Sequence of chain 1.L:
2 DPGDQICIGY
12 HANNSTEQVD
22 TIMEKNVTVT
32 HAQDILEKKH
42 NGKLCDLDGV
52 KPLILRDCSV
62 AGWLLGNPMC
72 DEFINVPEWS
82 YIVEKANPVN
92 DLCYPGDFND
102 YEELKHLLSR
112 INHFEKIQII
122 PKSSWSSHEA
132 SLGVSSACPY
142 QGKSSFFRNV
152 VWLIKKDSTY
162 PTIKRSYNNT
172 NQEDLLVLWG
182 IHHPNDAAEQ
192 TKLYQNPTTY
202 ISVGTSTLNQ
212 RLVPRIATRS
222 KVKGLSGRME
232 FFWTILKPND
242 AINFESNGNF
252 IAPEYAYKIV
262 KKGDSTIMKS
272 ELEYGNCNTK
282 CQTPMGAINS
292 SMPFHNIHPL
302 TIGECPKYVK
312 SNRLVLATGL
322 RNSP

Binding-site contacts:
Ligand atom C3 contacts residue ASN240 of chain 1.L at 4.0 Å.
Ligand atom O7 contacts residue ASN169 of chain 1.L at 3.6 Å (h-bond).
Ligand atom C7 contacts residue ASN240 of chain 1.L at 3.5 Å.
Ligand atom C4 contacts residue ASN169 of chain 1.L at 4.2 Å.
Ligand atom O5 contacts residue THR171 of chain 1.L at 4.5 Å.
Ligand atom C5 contacts residue ASN240 of chain 1.L at 3.6 Å.
Ligand atom N2 contacts residue ASN169 of chain 1.L at 3.0 Å (h-bond).
Ligand atom C8 contacts residue ASP241 of chain 1.L at 3.7 Å.
Ligand atom O5 contacts residue ASN169 of chain 1.L at 2.3 Å (h-bond).
Ligand atom C8 contacts residue SER221 of chain 1.K at 3.9 Å.
Ligand atom C8 contacts residue ALA242 of chain 1.L at 3.4 Å (hydrophobic).
Ligand atom C2 contacts residue ASN240 of chain 1.L at 3.9 Å.
Ligand atom O7 contacts residue ALA242 of chain 1.L at 4.2 Å.
Ligand atom O4 contacts residue ASN240 of chain 1.L at 4.0 Å.
Ligand atom C4 contacts residue ASN240 of chain 1.L at 4.1 Å.
Ligand atom C8 contacts residue ASN240 of chain 1.L at 3.2 Å.
Ligand atom C3 contacts residue ASN169 of chain 1.L at 3.8 Å.
Ligand atom C7 contacts residue ALA242 of chain 1.L at 4.2 Å (hydrophobic).
Ligand atom C1 contacts residue ASN169 of chain 1.L at 1.4 Å.
Ligand atom C5 contacts residue ASN169 of chain 1.L at 3.6 Å.
Ligand atom C7 contacts residue ASN169 of chain 1.L at 3.5 Å.
Ligand atom N2 contacts residue ASN240 of chain 1.L at 2.9 Å (h-bond).
Ligand atom O5 contacts residue ASN240 of chain 1.L at 4.2 Å.
Ligand atom O7 contacts residue ASN240 of chain 1.L at 3.4 Å (h-bond).
Ligand atom C1 contacts residue ASN240 of chain 1.L at 4.0 Å.
Ligand atom C2 contacts residue ASN169 of chain 1.L at 2.4 Å.

Sequence of chain 1.K:
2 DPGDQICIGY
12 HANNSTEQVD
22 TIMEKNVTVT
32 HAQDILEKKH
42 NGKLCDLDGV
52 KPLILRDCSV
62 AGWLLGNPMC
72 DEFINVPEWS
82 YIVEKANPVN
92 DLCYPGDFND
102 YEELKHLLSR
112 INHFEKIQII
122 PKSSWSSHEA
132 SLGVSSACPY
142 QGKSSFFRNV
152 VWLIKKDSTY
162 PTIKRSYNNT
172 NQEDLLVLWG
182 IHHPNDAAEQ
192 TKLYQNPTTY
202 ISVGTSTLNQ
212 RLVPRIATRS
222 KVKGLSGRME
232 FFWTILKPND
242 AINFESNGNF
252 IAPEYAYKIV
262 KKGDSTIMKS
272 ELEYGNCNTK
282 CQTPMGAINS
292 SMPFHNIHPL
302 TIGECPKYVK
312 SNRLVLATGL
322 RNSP

This protein binds this small molecule.
Small molecule (SMILES): CC(=O)N[C@H]1[C@H](O[C@H]2[C@H](O)[C@@H](NC(C)=O)CO[C@@H]2CO)O[C@H](CO)[C@@H](O[C@@H]2O[C@H](CO)[C@@H](O)[C@H](O)[C@@H]2O)[C@@H]1O